Binding-site contacts:
Ligand atom C7 contacts residue TYR278 of chain 1.A at 4.4 Å (hydrophobic).
Ligand atom C7 contacts residue ASP282 of chain 1.A at 3.0 Å.
Ligand atom C9 contacts residue TYR278 of chain 1.A at 3.6 Å (hydrophobic).
Ligand atom C contacts residue ASN293 of chain 1.A at 3.9 Å.
Ligand atom C contacts residue LEU296 of chain 1.A at 4.0 Å (hydrophobic).
Ligand atom C8 contacts residue TYR278 of chain 1.A at 3.5 Å (hydrophobic).
Ligand atom C7 contacts residue ILE281 of chain 1.A at 3.5 Å (hydrophobic).
Ligand atom C2 contacts residue LEU288 of chain 1.A at 4.2 Å (hydrophobic).
Ligand atom C1 contacts residue LEU296 of chain 1.A at 4.5 Å (hydrophobic).
Ligand atom C contacts residue PHE292 of chain 1.A at 3.7 Å (hydrophobic).
Ligand atom C3 contacts residue LEU288 of chain 1.A at 3.7 Å (hydrophobic).
Ligand atom C9 contacts residue LEU288 of chain 1.A at 4.3 Å (hydrophobic).
Ligand atom N contacts residue ASP282 of chain 1.A at 2.7 Å (salt-bridge).
Ligand atom C contacts residue TYR278 of chain 1.A at 3.7 Å (hydrophobic).
Ligand atom O contacts residue LEU288 of chain 1.A at 3.5 Å.
Ligand atom C8 contacts residue ILE281 of chain 1.A at 4.5 Å (hydrophobic).
Ligand atom C1 contacts residue PHE292 of chain 1.A at 4.2 Å (hydrophobic).
Ligand atom C6 contacts residue ASP282 of chain 1.A at 4.5 Å.
Ligand atom C2 contacts residue TYR278 of chain 1.A at 4.3 Å (hydrophobic).
Ligand atom C1 contacts residue ASN293 of chain 1.A at 4.1 Å.
Ligand atom CL contacts residue LEU288 of chain 1.A at 3.7 Å.
Ligand atom C5 contacts residue ILE281 of chain 1.A at 3.9 Å (hydrophobic).
Ligand atom C1 contacts residue LEU288 of chain 1.A at 4.2 Å (hydrophobic).
Ligand atom C6 contacts residue ILE281 of chain 1.A at 3.7 Å (hydrophobic).
Ligand atom C4 contacts residue LEU288 of chain 1.A at 4.1 Å (hydrophobic).

Sequence of chain 1.A:
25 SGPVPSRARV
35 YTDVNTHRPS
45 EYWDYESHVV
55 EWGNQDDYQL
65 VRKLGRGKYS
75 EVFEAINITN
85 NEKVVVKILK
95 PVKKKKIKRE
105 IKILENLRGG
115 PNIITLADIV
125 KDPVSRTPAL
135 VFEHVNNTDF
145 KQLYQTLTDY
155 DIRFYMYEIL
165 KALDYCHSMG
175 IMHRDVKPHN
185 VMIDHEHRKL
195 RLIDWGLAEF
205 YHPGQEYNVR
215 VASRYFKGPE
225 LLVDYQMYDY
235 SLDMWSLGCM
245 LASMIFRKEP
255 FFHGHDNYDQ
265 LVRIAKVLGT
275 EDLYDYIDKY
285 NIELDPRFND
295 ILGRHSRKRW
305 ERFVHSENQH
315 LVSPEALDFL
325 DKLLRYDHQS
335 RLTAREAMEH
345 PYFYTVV

The protein below binds the small molecule below.
Small molecule (SMILES): CCCOc1ccc(CN)cc1Cl